Sequence of chain 1.A:
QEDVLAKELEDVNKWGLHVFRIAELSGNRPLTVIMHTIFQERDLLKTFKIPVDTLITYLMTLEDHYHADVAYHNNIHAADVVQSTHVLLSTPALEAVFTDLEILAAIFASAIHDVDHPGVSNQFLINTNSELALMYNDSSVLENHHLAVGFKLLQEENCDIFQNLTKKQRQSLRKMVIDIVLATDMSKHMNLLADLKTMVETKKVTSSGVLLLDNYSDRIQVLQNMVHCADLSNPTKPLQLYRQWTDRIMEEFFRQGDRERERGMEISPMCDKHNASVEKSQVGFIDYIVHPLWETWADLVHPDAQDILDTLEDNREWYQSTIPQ

A small-molecule ligand and the protein it binds are described below.
Small molecule (SMILES): COc1ccc2ccc(=O)oc2c1CC=C(C)C

Binding-site contacts:
Ligand atom O03 contacts residue ILE262 of chain 1.A at 4.0 Å.
Ligand atom C14 contacts residue TYR85 of chain 1.A at 3.9 Å (hydrophobic).
Ligand atom C09 contacts residue ILE262 of chain 1.A at 4.1 Å (hydrophobic).
Ligand atom C17 contacts residue MET283 of chain 1.A at 3.5 Å (hydrophobic).
Ligand atom O01 contacts residue GLN295 of chain 1.A at 3.3 Å (h-bond).
Ligand atom C17 contacts residue PHE266 of chain 1.A at 3.4 Å (hydrophobic).
Ligand atom O03 contacts residue THR259 of chain 1.A at 2.9 Å (h-bond).
Ligand atom C15 contacts residue GLN295 of chain 1.A at 3.8 Å.
Ligand atom C06 contacts residue PHE298 of chain 1.A at 3.4 Å (hydrophobic).
Ligand atom C15 contacts residue THR259 of chain 1.A at 4.1 Å.
Ligand atom C16 contacts residue SER294 of chain 1.A at 3.7 Å.
Ligand atom O03 contacts residue TRP258 of chain 1.A at 4.2 Å.
Ligand atom C16 contacts residue MET283 of chain 1.A at 3.4 Å (hydrophobic).
Ligand atom O03 contacts residue TYR255 of chain 1.A at 3.6 Å.
Ligand atom C07 contacts residue TYR85 of chain 1.A at 4.0 Å (hydrophobic).
Ligand atom C13 contacts residue PHE266 of chain 1.A at 3.9 Å (hydrophobic).
Ligand atom C07 contacts residue PHE298 of chain 1.A at 4.0 Å (hydrophobic).
Ligand atom C04 contacts residue PHE298 of chain 1.A at 3.4 Å (hydrophobic).
Ligand atom C15 contacts residue ASN247 of chain 1.A at 4.1 Å.
Ligand atom C16 contacts residue PHE298 of chain 1.A at 3.8 Å (hydrophobic).
Ligand atom C14 contacts residue ASN247 of chain 1.A at 2.8 Å.
Ligand atom C12 contacts residue ASN247 of chain 1.A at 2.8 Å.
Ligand atom C15 contacts residue ILE262 of chain 1.A at 3.8 Å (hydrophobic).
Ligand atom C05 contacts residue PHE298 of chain 1.A at 3.4 Å (hydrophobic).
Ligand atom O03 contacts residue GLN295 of chain 1.A at 3.4 Å (h-bond).
Ligand atom C17 contacts residue MET263 of chain 1.A at 3.5 Å (hydrophobic).
Ligand atom O01 contacts residue PHE298 of chain 1.A at 3.5 Å.
Ligand atom C06 contacts residue ILE262 of chain 1.A at 4.1 Å (hydrophobic).
Ligand atom C12 contacts residue TYR85 of chain 1.A at 3.1 Å (hydrophobic).
Ligand atom C16 contacts residue GLN295 of chain 1.A at 4.0 Å.
Ligand atom C05 contacts residue GLN295 of chain 1.A at 4.1 Å.
Ligand atom O01 contacts residue ILE262 of chain 1.A at 3.9 Å.
Ligand atom C09 contacts residue PHE266 of chain 1.A at 3.7 Å (hydrophobic).
Ligand atom O02 contacts residue PHE266 of chain 1.A at 4.1 Å.
Ligand atom C13 contacts residue GLN295 of chain 1.A at 3.6 Å.
Ligand atom C13 contacts residue MET283 of chain 1.A at 3.8 Å (hydrophobic).
Ligand atom C08 contacts residue PHE298 of chain 1.A at 3.7 Å (hydrophobic).
Ligand atom O02 contacts residue PHE298 of chain 1.A at 4.1 Å.
Ligand atom C09 contacts residue GLN295 of chain 1.A at 3.6 Å.
Ligand atom C10 contacts residue TYR85 of chain 1.A at 3.9 Å (hydrophobic).